Sequence of chain 1.A:
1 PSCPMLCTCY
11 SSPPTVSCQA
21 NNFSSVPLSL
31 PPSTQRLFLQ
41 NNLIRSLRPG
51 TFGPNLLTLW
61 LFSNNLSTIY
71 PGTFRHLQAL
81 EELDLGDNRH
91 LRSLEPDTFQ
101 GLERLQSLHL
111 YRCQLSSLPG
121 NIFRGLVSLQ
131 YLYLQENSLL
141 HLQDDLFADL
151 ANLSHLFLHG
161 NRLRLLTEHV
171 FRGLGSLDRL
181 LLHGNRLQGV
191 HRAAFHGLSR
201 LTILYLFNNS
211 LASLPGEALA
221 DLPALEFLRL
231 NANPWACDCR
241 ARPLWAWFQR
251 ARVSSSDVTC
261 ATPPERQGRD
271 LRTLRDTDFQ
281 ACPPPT

The small molecule below binds the protein below.
Small molecule (SMILES): CC(=O)N[C@@H]1[C@@H](O)[C@H](O)[C@@H](CO)O[C@H]1O

Binding-site contacts:
Ligand atom C5 contacts residue ASN22 of chain 1.A at 3.8 Å.
Ligand atom C4 contacts residue ASN22 of chain 1.A at 4.3 Å.
Ligand atom C7 contacts residue ALA20 of chain 1.A at 4.0 Å (hydrophobic).
Ligand atom C7 contacts residue ASN22 of chain 1.A at 3.5 Å.
Ligand atom O7 contacts residue ASN22 of chain 1.A at 3.5 Å (h-bond).
Ligand atom O5 contacts residue ASN22 of chain 1.A at 2.4 Å (h-bond).
Ligand atom C2 contacts residue ASN22 of chain 1.A at 2.6 Å.
Ligand atom N2 contacts residue ASN22 of chain 1.A at 3.1 Å (h-bond).
Ligand atom O7 contacts residue ALA20 of chain 1.A at 4.3 Å.
Ligand atom C3 contacts residue ASN22 of chain 1.A at 3.9 Å.
Ligand atom C1 contacts residue ASN22 of chain 1.A at 1.5 Å.
Ligand atom C8 contacts residue ALA20 of chain 1.A at 3.0 Å (hydrophobic).